A protein and the small-molecule ligand that binds it are described below.
Small molecule (SMILES): CC(=O)N[C@H]1[C@H](O[C@H]2[C@H](O)[C@@H](NC(C)=O)CO[C@@H]2CO)O[C@H](CO)[C@@H](O[C@@H]2O[C@H](CO)[C@@H](O)[C@H](O)[C@@H]2O)[C@@H]1O

Binding-site contacts:
Ligand atom O7 contacts residue TRP222 of chain 1.A at 3.1 Å (h-bond).
Ligand atom C3 contacts residue SER227 of chain 1.A at 4.2 Å.
Ligand atom O6 contacts residue THR167 of chain 1.C at 3.5 Å (h-bond).
Ligand atom C7 contacts residue TRP222 of chain 1.A at 4.0 Å (hydrophobic).
Ligand atom N2 contacts residue ASN165 of chain 1.C at 3.3 Å (h-bond).
Ligand atom C8 contacts residue THR167 of chain 1.C at 4.2 Å.
Ligand atom C3 contacts residue TRP222 of chain 1.A at 4.3 Å (hydrophobic).
Ligand atom O7 contacts residue SER219 of chain 1.A at 4.3 Å.
Ligand atom C2 contacts residue ASN165 of chain 1.C at 2.7 Å.
Ligand atom C5 contacts residue ASN165 of chain 1.C at 3.6 Å.
Ligand atom O7 contacts residue ASN165 of chain 1.C at 3.5 Å (h-bond).
Ligand atom C3 contacts residue TRP222 of chain 1.A at 4.1 Å (hydrophobic).
Ligand atom C4 contacts residue TRP222 of chain 1.A at 3.9 Å (hydrophobic).
Ligand atom O6 contacts residue FLC1 of chain 1.BA at 3.2 Å (h-bond).
Ligand atom O7 contacts residue PRO221 of chain 1.A at 3.4 Å.
Ligand atom C6 contacts residue TRP222 of chain 1.A at 4.1 Å (hydrophobic).
Ligand atom C6 contacts residue THR167 of chain 1.C at 3.5 Å.
Ligand atom O5 contacts residue ASN165 of chain 1.C at 2.3 Å (h-bond).
Ligand atom C2 contacts residue SER219 of chain 1.A at 3.8 Å.
Ligand atom C6 contacts residue TRP222 of chain 1.A at 4.2 Å (hydrophobic).
Ligand atom C8 contacts residue VAL242 of chain 1.C at 4.1 Å (hydrophobic).
Ligand atom C6 contacts residue FLC1 of chain 1.BA at 4.3 Å.
Ligand atom C1 contacts residue ASN165 of chain 1.C at 1.4 Å.
Ligand atom C7 contacts residue PRO221 of chain 1.A at 4.4 Å (hydrophobic).
Ligand atom C4 contacts residue ASN165 of chain 1.C at 4.3 Å.
Ligand atom C8 contacts residue THR187 of chain 1.A at 3.8 Å.
Ligand atom N2 contacts residue SER219 of chain 1.A at 2.9 Å (h-bond).
Ligand atom C2 contacts residue TRP222 of chain 1.A at 4.0 Å (hydrophobic).
Ligand atom C1 contacts residue SER219 of chain 1.A at 3.8 Å.
Ligand atom C5 contacts residue THR167 of chain 1.C at 4.2 Å.
Ligand atom O7 contacts residue ARG220 of chain 1.A at 3.9 Å.
Ligand atom C5 contacts residue TRP222 of chain 1.A at 3.9 Å (hydrophobic).
Ligand atom O3 contacts residue SER227 of chain 1.A at 4.4 Å.
Ligand atom C7 contacts residue ASN165 of chain 1.C at 3.6 Å.
Ligand atom C1 contacts residue TRP222 of chain 1.A at 4.2 Å (hydrophobic).
Ligand atom O6 contacts residue TRP222 of chain 1.A at 3.2 Å.
Ligand atom C7 contacts residue SER219 of chain 1.A at 3.3 Å.
Ligand atom C8 contacts residue SER219 of chain 1.A at 3.3 Å.
Ligand atom O3 contacts residue TRP222 of chain 1.A at 3.7 Å.
Ligand atom C3 contacts residue ASN165 of chain 1.C at 3.9 Å.

Sequence of chain 1.A:
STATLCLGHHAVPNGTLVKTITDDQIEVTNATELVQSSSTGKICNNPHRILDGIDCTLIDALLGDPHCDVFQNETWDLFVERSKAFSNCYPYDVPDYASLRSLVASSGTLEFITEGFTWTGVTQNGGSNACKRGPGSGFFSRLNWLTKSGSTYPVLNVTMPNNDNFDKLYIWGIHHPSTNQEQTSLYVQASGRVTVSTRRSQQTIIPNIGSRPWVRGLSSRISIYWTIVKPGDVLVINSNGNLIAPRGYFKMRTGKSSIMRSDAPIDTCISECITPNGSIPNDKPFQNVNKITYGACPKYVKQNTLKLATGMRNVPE

Sequence of chain 1.C:
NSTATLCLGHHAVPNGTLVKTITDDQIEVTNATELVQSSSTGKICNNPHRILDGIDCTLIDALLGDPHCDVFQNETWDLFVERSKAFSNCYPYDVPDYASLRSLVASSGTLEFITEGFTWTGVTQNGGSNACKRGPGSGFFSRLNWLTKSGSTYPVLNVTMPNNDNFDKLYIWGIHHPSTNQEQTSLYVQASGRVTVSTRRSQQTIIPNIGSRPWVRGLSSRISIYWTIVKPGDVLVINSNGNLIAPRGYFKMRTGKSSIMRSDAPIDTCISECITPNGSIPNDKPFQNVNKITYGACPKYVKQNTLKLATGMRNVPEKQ